Sequence of chain 1.L:
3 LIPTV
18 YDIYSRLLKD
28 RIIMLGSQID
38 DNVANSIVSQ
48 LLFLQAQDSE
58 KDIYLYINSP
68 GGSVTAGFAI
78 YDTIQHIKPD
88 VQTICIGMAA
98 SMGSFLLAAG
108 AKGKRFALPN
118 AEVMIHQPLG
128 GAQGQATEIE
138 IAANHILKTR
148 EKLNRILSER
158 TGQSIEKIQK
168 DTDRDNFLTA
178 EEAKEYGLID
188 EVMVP

A small-molecule ligand and the protein it binds are described below.
Small molecule (SMILES): CC[C@H](C)[C@H]1C(=O)N([C@H](C)c2cccc3ccccc23)C[C@@H]2N(C(=O)NCCCC(F)(F)F)CCC(=O)N12

Sequence of chain 1.K:
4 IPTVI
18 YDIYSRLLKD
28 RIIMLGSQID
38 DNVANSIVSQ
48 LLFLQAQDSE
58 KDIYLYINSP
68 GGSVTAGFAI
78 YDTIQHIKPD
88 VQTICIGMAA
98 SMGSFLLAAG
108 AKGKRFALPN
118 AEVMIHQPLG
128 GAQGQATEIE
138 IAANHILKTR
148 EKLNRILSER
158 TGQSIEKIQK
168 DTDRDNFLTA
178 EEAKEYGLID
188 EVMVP

Binding-site contacts:
Ligand atom C11 contacts residue HIS83 of chain 1.K at 4.0 Å.
Ligand atom C37 contacts residue ALA53 of chain 1.K at 4.0 Å (hydrophobic).
Ligand atom C10 contacts residue HIS83 of chain 1.K at 3.3 Å.
Ligand atom C25 contacts residue THR80 of chain 1.K at 3.8 Å.
Ligand atom F40 contacts residue PHE50 of chain 1.K at 4.0 Å.
Ligand atom O1 contacts residue ILE29 of chain 1.L at 3.7 Å.
Ligand atom C29 contacts residue TYR63 of chain 1.L at 4.0 Å (hydrophobic).
Ligand atom F42 contacts residue ASP27 of chain 1.L at 3.6 Å.
Ligand atom C35 contacts residue ASP27 of chain 1.L at 3.6 Å.
Ligand atom C35 contacts residue ALA53 of chain 1.K at 3.9 Å (hydrophobic).
Ligand atom C28 contacts residue ILE29 of chain 1.L at 4.1 Å (hydrophobic).
Ligand atom C24 contacts residue ILE93 of chain 1.L at 4.0 Å (hydrophobic).
Ligand atom F42 contacts residue ARG23 of chain 1.L at 3.0 Å.
Ligand atom C51 contacts residue ILE91 of chain 1.L at 3.4 Å (hydrophobic).
Ligand atom C25 contacts residue ILE93 of chain 1.L at 3.7 Å (hydrophobic).
Ligand atom C26 contacts residue ILE93 of chain 1.L at 3.7 Å (hydrophobic).
Ligand atom F41 contacts residue PHE50 of chain 1.K at 3.7 Å.
Ligand atom C30 contacts residue ILE91 of chain 1.L at 3.8 Å (hydrophobic).
Ligand atom C38 contacts residue LEU24 of chain 1.L at 4.0 Å (hydrophobic).
Ligand atom C26 contacts residue VAL45 of chain 1.K at 3.6 Å (hydrophobic).
Ligand atom C27 contacts residue ILE93 of chain 1.L at 4.1 Å (hydrophobic).
Ligand atom C36 contacts residue ILE29 of chain 1.L at 3.9 Å (hydrophobic).
Ligand atom C38 contacts residue ARG23 of chain 1.L at 3.9 Å.
Ligand atom F41 contacts residue ARG23 of chain 1.L at 4.0 Å.
Ligand atom C25 contacts residue VAL45 of chain 1.K at 3.8 Å (hydrophobic).
Ligand atom C36 contacts residue ASP27 of chain 1.L at 4.1 Å.
Ligand atom C36 contacts residue ALA53 of chain 1.K at 3.7 Å (hydrophobic).
Ligand atom C5 contacts residue TYR61 of chain 1.L at 3.8 Å (hydrophobic).
Ligand atom C4 contacts residue TYR61 of chain 1.L at 3.7 Å (hydrophobic).
Ligand atom C37 contacts residue ASP27 of chain 1.L at 3.2 Å.
Ligand atom C29 contacts residue ILE29 of chain 1.L at 3.6 Å (hydrophobic).
Ligand atom C30 contacts residue TYR61 of chain 1.L at 4.0 Å (hydrophobic).
Ligand atom O32 contacts residue HIS83 of chain 1.K at 2.9 Å (h-bond).
Ligand atom F41 contacts residue ALA53 of chain 1.K at 3.5 Å.
Ligand atom C2 contacts residue ILE29 of chain 1.L at 3.8 Å (hydrophobic).
Ligand atom C51 contacts residue TYR61 of chain 1.L at 3.7 Å (hydrophobic).
Ligand atom F42 contacts residue LEU24 of chain 1.L at 3.5 Å.
Ligand atom F40 contacts residue LEU24 of chain 1.L at 3.2 Å.
Ligand atom C28 contacts residue TYR63 of chain 1.L at 3.9 Å (hydrophobic).
Ligand atom C46 contacts residue GLN52 of chain 1.K at 3.1 Å.